Sequence of chain 1.A:
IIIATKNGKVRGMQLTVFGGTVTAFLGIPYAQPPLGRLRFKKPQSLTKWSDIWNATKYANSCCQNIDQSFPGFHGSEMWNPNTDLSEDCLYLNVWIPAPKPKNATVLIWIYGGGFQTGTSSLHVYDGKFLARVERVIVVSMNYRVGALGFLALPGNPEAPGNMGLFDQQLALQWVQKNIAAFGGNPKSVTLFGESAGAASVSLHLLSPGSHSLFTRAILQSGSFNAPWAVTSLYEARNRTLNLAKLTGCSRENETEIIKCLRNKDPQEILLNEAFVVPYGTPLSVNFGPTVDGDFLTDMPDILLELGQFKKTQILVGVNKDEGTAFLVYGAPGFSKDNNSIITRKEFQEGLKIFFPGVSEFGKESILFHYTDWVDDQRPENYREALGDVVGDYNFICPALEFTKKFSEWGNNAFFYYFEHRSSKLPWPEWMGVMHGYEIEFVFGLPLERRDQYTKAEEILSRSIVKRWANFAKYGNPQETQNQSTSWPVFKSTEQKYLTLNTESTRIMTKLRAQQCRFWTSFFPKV

A protein and the small-molecule ligand that binds it are described below.
Small molecule (SMILES): CC(=O)N[C@@H]1[C@@H](O)[C@H](O)[C@@H](CO)O[C@H]1O

Binding-site contacts:
Ligand atom C1 contacts residue ASN513 of chain 1.A at 1.4 Å.
Ligand atom N2 contacts residue ARG493 of chain 1.A at 4.0 Å.
Ligand atom C7 contacts residue ASN513 of chain 1.A at 3.5 Å.
Ligand atom C2 contacts residue ASN513 of chain 1.A at 2.5 Å.
Ligand atom C8 contacts residue GLU510 of chain 1.A at 3.5 Å.
Ligand atom N2 contacts residue ASN513 of chain 1.A at 3.0 Å (h-bond).
Ligand atom O5 contacts residue ASN513 of chain 1.A at 2.3 Å (h-bond).
Ligand atom C4 contacts residue ASN513 of chain 1.A at 4.2 Å.
Ligand atom C8 contacts residue LYS497 of chain 1.A at 3.9 Å.
Ligand atom O7 contacts residue ASN513 of chain 1.A at 3.6 Å.
Ligand atom C5 contacts residue ASN513 of chain 1.A at 3.6 Å.
Ligand atom C7 contacts residue GLU510 of chain 1.A at 4.2 Å.
Ligand atom C7 contacts residue ARG493 of chain 1.A at 3.4 Å.
Ligand atom C3 contacts residue ASN513 of chain 1.A at 3.8 Å.
Ligand atom O7 contacts residue ARG493 of chain 1.A at 3.4 Å.
Ligand atom C8 contacts residue ARG493 of chain 1.A at 3.7 Å.
Ligand atom O3 contacts residue ARG493 of chain 1.A at 3.5 Å.
Ligand atom O7 contacts residue SER494 of chain 1.A at 4.4 Å.